Binding-site contacts:
Ligand atom C3A contacts residue GLY141 of chain 1.L at 3.7 Å.
Ligand atom PG contacts residue THR143 of chain 1.L at 3.4 Å.
Ligand atom O2A contacts residue GLN11 of chain 1.L at 3.1 Å (h-bond).
Ligand atom N1 contacts residue TYR222 of chain 1.L at 3.5 Å.
Ligand atom O3B contacts residue THR143 of chain 1.L at 3.2 Å (h-bond).
Ligand atom O3G contacts residue ASN99 of chain 1.L at 3.1 Å (h-bond).
Ligand atom N3 contacts residue ASN204 of chain 1.L at 3.2 Å (h-bond).
Ligand atom O1A contacts residue GLN11 of chain 1.L at 3.4 Å (h-bond).
Ligand atom O1G contacts residue MG1 of chain 1.JA at 3.6 Å.
Ligand atom O1B contacts residue GLY10 of chain 1.L at 3.7 Å.
Ligand atom O2B contacts residue GLY142 of chain 1.L at 3.7 Å.
Ligand atom O6 contacts residue TYR222 of chain 1.L at 3.4 Å.
Ligand atom O2B contacts residue GLY144 of chain 1.L at 2.8 Å (h-bond).
Ligand atom C1' contacts residue ASN204 of chain 1.L at 3.6 Å.
Ligand atom O2G contacts residue THR143 of chain 1.L at 2.7 Å (h-bond).
Ligand atom C5' contacts residue ASP177 of chain 1.L at 3.7 Å.
Ligand atom O3' contacts residue ASP177 of chain 1.L at 3.3 Å.
Ligand atom O3G contacts residue THR143 of chain 1.L at 3.6 Å.
Ligand atom N3 contacts residue CYS12 of chain 1.L at 3.3 Å (h-bond).
Ligand atom O2A contacts residue CYS12 of chain 1.L at 3.1 Å (h-bond).
Ligand atom O6 contacts residue ASN226 of chain 1.L at 3.7 Å.
Ligand atom O1B contacts residue GLN11 of chain 1.L at 3.1 Å (h-bond).
Ligand atom C6 contacts residue GLN15 of chain 1.L at 3.7 Å.
Ligand atom C3' contacts residue ASP177 of chain 1.L at 3.6 Å.
Ligand atom C6 contacts residue TYR222 of chain 1.L at 3.4 Å (hydrophobic).
Ligand atom O1B contacts residue MG1 of chain 1.JA at 3.4 Å.
Ligand atom O2G contacts residue MG1 of chain 1.JA at 2.0 Å.
Ligand atom N1 contacts residue ASN226 of chain 1.L at 3.0 Å (h-bond).
Ligand atom O1G contacts residue GLN11 of chain 1.L at 3.6 Å (h-bond).
Ligand atom O2' contacts residue ASN204 of chain 1.L at 3.0 Å (h-bond).
Ligand atom O2A contacts residue SER138 of chain 1.L at 3.6 Å (h-bond).
Ligand atom O6 contacts residue GLN15 of chain 1.L at 2.9 Å (h-bond).
Ligand atom O2B contacts residue GLY141 of chain 1.L at 3.7 Å.
Ligand atom C5 contacts residue TYR222 of chain 1.L at 3.5 Å (hydrophobic).
Ligand atom C4 contacts residue CYS12 of chain 1.L at 3.5 Å (hydrophobic).
Ligand atom O3B contacts residue ASN99 of chain 1.L at 3.5 Å (h-bond).
Ligand atom C2 contacts residue CYS12 of chain 1.L at 3.5 Å (hydrophobic).
Ligand atom PG contacts residue ASN99 of chain 1.L at 3.7 Å.
Ligand atom PG contacts residue MG1 of chain 1.JA at 3.3 Å.
Ligand atom O2B contacts residue THR143 of chain 1.L at 3.2 Å (h-bond).

Sequence of chain 1.L:
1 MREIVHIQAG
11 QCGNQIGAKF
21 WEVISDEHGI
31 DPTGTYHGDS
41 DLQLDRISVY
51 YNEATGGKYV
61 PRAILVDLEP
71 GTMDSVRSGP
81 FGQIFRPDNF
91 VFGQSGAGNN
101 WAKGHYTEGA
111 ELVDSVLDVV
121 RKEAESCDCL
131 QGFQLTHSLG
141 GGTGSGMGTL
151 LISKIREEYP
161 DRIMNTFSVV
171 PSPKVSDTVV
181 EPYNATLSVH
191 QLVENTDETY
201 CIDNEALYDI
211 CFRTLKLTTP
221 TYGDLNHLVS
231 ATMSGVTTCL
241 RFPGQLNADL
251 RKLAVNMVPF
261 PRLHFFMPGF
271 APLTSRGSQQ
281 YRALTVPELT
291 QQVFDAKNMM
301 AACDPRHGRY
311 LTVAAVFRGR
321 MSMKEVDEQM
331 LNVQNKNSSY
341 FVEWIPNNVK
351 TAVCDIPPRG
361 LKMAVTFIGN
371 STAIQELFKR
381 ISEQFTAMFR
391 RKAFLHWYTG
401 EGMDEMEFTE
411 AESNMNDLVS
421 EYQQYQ

This small molecule binds to this protein.
Small molecule (SMILES): Nc1nc2c(ncn2[C@@H]2O[C@H](CO[P](=O)(O)C[P](=O)(O)OP(=O)(O)O)[C@@H](O)[C@H]2O)c(=O)[nH]1